Sequence of chain 1.C:
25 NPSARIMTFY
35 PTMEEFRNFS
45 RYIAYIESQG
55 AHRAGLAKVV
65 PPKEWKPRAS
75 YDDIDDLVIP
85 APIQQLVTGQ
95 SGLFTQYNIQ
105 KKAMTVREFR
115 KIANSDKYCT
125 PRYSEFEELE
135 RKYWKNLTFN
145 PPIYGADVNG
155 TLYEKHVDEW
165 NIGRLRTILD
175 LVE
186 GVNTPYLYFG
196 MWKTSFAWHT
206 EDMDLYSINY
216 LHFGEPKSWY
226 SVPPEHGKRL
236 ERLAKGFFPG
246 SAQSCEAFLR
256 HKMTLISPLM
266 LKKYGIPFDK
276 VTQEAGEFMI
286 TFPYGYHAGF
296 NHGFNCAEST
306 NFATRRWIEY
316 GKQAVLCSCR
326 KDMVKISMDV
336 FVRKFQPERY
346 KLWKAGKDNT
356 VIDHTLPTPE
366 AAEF

This small molecule binds to this protein.
Small molecule (SMILES): CN(c1ccccc1)c1ccc2c(c1)CCC[C@H]2CNc1cnccc1C(=O)O

Binding-site contacts:
Ligand atom C2 contacts residue PHE201 of chain 1.C at 3.6 Å (hydrophobic).
Ligand atom N4 contacts residue HIS204 of chain 1.C at 3.2 Å (h-bond).
Ligand atom C13 contacts residue SER200 of chain 1.C at 3.8 Å.
Ligand atom O9 contacts residue PHE201 of chain 1.C at 3.5 Å.
Ligand atom C15 contacts residue ASN102 of chain 1.C at 3.6 Å.
Ligand atom N4 contacts residue NI1 of chain 1.K at 2.2 Å (h-bond).
Ligand atom C13 contacts residue PHE201 of chain 1.C at 3.8 Å (hydrophobic).
Ligand atom C14 contacts residue TYR148 of chain 1.C at 3.7 Å (hydrophobic).
Ligand atom C15 contacts residue ILE87 of chain 1.C at 3.7 Å (hydrophobic).
Ligand atom C25 contacts residue HIS256 of chain 1.C at 3.7 Å.
Ligand atom C5 contacts residue NI1 of chain 1.K at 3.1 Å.
Ligand atom C26 contacts residue ARG325 of chain 1.C at 3.6 Å.
Ligand atom N10 contacts residue PHE201 of chain 1.C at 3.7 Å.
Ligand atom C11 contacts residue PHE201 of chain 1.C at 3.8 Å (hydrophobic).
Ligand atom C6 contacts residue TRP224 of chain 1.C at 3.7 Å (hydrophobic).
Ligand atom O9 contacts residue TYR148 of chain 1.C at 2.5 Å (h-bond).
Ligand atom O8 contacts residue ASN214 of chain 1.C at 3.8 Å.
Ligand atom C1 contacts residue PHE201 of chain 1.C at 3.5 Å (hydrophobic).
Ligand atom C3 contacts residue HIS204 of chain 1.C at 3.4 Å.
Ligand atom C13 contacts residue TYR148 of chain 1.C at 3.8 Å (hydrophobic).
Ligand atom C26 contacts residue ARG255 of chain 1.C at 3.7 Å.
Ligand atom C6 contacts residue PHE201 of chain 1.C at 3.6 Å (hydrophobic).
Ligand atom C7 contacts residue LYS222 of chain 1.C at 3.6 Å.
Ligand atom C5 contacts residue HIS292 of chain 1.C at 3.6 Å.
Ligand atom C7 contacts residue PHE201 of chain 1.C at 3.5 Å (hydrophobic).
Ligand atom N10 contacts residue TYR193 of chain 1.C at 3.7 Å.
Ligand atom C14 contacts residue SER200 of chain 1.C at 3.9 Å.
Ligand atom C20 contacts residue ASP151 of chain 1.C at 3.3 Å.
Ligand atom C3 contacts residue NI1 of chain 1.K at 3.0 Å.
Ligand atom N4 contacts residue HIS292 of chain 1.C at 3.4 Å (h-bond).
Ligand atom C21 contacts residue ASP151 of chain 1.C at 3.3 Å.
Ligand atom O8 contacts residue LYS222 of chain 1.C at 2.5 Å (salt-bridge).
Ligand atom O8 contacts residue TYR148 of chain 1.C at 3.1 Å (h-bond).
Ligand atom N4 contacts residue PHE201 of chain 1.C at 3.8 Å.
Ligand atom C5 contacts residue TRP224 of chain 1.C at 3.8 Å (hydrophobic).
Ligand atom C5 contacts residue PHE201 of chain 1.C at 3.5 Å (hydrophobic).
Ligand atom C14 contacts residue GLN89 of chain 1.C at 3.6 Å.
Ligand atom C7 contacts residue TYR148 of chain 1.C at 3.1 Å (hydrophobic).
Ligand atom C17 contacts residue ASP151 of chain 1.C at 3.8 Å.
Ligand atom C14 contacts residue ILE87 of chain 1.C at 3.7 Å (hydrophobic).